Sequence of chain 1.J:
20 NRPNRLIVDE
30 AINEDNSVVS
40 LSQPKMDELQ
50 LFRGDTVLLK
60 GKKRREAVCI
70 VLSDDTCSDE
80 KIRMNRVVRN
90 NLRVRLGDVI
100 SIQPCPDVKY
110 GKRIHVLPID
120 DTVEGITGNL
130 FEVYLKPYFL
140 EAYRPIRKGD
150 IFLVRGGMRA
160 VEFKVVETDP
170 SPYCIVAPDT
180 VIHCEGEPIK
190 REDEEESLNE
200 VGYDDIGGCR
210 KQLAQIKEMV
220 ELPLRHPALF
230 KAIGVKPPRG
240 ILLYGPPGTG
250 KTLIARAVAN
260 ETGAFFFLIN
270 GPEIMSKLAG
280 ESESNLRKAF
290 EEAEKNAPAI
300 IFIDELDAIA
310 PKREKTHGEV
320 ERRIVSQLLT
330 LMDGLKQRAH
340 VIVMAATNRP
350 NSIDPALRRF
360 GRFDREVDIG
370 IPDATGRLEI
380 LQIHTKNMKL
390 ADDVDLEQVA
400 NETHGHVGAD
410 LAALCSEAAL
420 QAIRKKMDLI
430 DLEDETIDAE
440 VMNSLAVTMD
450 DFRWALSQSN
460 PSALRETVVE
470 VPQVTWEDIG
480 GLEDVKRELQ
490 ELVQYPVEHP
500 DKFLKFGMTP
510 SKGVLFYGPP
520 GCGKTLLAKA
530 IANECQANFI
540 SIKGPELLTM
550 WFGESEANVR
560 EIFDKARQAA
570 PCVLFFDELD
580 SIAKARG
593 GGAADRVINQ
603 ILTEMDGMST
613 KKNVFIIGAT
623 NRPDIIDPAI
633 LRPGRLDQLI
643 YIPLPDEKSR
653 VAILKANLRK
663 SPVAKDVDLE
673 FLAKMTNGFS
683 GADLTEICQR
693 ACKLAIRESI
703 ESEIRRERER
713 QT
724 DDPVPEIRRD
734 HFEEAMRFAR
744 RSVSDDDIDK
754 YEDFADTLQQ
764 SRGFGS

The small molecule below binds the protein below.
Small molecule (SMILES): Nc1ncnc2c1ncn2[C@@H]1O[C@H](COP(=O)(O)OP(=O)(O)OP(O)(O)=S)[C@@H](O)[C@H]1O

Sequence of chain 1.I:
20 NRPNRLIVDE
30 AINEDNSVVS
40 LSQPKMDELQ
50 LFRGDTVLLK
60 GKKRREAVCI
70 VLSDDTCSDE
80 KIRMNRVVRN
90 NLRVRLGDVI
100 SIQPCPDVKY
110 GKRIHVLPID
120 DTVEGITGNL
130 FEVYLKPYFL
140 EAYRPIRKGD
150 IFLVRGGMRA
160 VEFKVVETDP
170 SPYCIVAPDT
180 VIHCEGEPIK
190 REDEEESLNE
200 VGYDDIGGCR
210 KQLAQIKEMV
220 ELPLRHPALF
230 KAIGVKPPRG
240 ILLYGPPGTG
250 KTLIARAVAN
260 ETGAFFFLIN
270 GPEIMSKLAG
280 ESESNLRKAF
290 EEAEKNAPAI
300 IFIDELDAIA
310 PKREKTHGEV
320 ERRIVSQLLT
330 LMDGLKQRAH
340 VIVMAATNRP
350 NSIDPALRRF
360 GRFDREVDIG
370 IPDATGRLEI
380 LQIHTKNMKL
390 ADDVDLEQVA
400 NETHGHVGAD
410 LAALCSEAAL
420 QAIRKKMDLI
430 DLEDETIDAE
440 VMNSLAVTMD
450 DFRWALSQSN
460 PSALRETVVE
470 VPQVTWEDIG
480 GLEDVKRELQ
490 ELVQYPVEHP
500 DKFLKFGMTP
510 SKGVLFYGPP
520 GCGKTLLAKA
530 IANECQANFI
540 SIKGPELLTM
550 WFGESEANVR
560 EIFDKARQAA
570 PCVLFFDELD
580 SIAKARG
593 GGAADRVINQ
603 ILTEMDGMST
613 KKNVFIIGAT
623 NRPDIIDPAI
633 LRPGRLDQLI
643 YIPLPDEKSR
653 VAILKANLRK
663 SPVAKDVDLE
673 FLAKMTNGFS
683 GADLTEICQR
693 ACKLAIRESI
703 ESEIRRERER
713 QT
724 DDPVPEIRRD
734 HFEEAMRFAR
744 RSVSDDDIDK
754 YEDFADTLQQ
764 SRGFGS

Binding-site contacts:
Ligand atom O1A contacts residue LEU252 of chain 1.I at 2.7 Å (h-bond).
Ligand atom O1A contacts residue THR251 of chain 1.I at 3.1 Å (h-bond).
Ligand atom S1G contacts residue LYS250 of chain 1.I at 3.1 Å (salt-bridge).
Ligand atom O1B contacts residue THR248 of chain 1.I at 3.7 Å.
Ligand atom O2G contacts residue ASN347 of chain 1.I at 3.7 Å.
Ligand atom O2' contacts residue HIS383 of chain 1.I at 3.4 Å.
Ligand atom O2A contacts residue THR251 of chain 1.I at 3.6 Å.
Ligand atom N7 contacts residue GLY407 of chain 1.I at 3.5 Å.
Ligand atom O3A contacts residue GLY247 of chain 1.I at 3.4 Å.
Ligand atom C8 contacts residue GLY247 of chain 1.I at 3.0 Å.
Ligand atom S1G contacts residue ASN347 of chain 1.I at 3.3 Å (h-bond).
Ligand atom PB contacts residue LYS250 of chain 1.I at 3.7 Å.
Ligand atom C8 contacts residue GLY407 of chain 1.I at 3.6 Å.
Ligand atom O1B contacts residue LYS250 of chain 1.I at 2.4 Å (salt-bridge).
Ligand atom O4' contacts residue ALA408 of chain 1.I at 3.3 Å.
Ligand atom O2G contacts residue PRO246 of chain 1.I at 3.1 Å.
Ligand atom C8 contacts residue ALA408 of chain 1.I at 3.6 Å (hydrophobic).
Ligand atom N7 contacts residue GLY249 of chain 1.I at 3.5 Å.
Ligand atom C2 contacts residue ASP204 of chain 1.I at 3.1 Å.
Ligand atom PB contacts residue GLY247 of chain 1.I at 3.6 Å.
Ligand atom O2G contacts residue ARG358 of chain 1.J at 3.2 Å.
Ligand atom O2G contacts residue GLY247 of chain 1.I at 3.5 Å (h-bond).
Ligand atom N7 contacts residue GLY247 of chain 1.I at 3.4 Å (h-bond).
Ligand atom O3G contacts residue MG1 of chain 1.UA at 2.9 Å.
Ligand atom O1B contacts residue GLY247 of chain 1.I at 3.3 Å (h-bond).
Ligand atom N1 contacts residue ASP204 of chain 1.I at 3.6 Å.
Ligand atom N1 contacts residue ILE205 of chain 1.I at 3.7 Å.
Ligand atom O2B contacts residue THR251 of chain 1.I at 2.2 Å (h-bond).
Ligand atom O3B contacts residue GLY247 of chain 1.I at 3.1 Å (h-bond).
Ligand atom N6 contacts residue GLY206 of chain 1.I at 2.8 Å (h-bond).
Ligand atom O1A contacts residue LYS250 of chain 1.I at 3.7 Å.
Ligand atom O3A contacts residue GLY249 of chain 1.I at 3.4 Å (h-bond).
Ligand atom N7 contacts residue THR248 of chain 1.I at 3.3 Å (h-bond).
Ligand atom N1 contacts residue GLY206 of chain 1.I at 3.2 Å (h-bond).
Ligand atom O2B contacts residue MG1 of chain 1.UA at 2.6 Å.
Ligand atom PG contacts residue MG1 of chain 1.UA at 3.5 Å.
Ligand atom N3 contacts residue HIS383 of chain 1.I at 3.0 Å (h-bond).
Ligand atom O1A contacts residue GLY249 of chain 1.I at 3.5 Å.
Ligand atom S1G contacts residue MG1 of chain 1.UA at 3.4 Å.
Ligand atom C2 contacts residue HIS383 of chain 1.I at 3.5 Å.